Sequence of chain 5.F:
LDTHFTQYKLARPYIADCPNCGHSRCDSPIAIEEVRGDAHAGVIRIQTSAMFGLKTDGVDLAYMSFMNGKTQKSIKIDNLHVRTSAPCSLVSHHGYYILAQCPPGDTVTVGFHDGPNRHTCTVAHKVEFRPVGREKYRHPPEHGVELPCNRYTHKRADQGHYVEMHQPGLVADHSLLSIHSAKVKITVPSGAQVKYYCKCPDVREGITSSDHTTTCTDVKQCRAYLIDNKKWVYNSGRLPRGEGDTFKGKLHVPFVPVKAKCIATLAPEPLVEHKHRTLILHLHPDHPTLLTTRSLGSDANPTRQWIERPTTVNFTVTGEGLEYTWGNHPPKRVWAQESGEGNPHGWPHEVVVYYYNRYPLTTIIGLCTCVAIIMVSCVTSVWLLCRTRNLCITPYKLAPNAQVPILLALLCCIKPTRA

This protein binds this small molecule.
Small molecule (SMILES): O=C(O)[C@@H]1O[C@H](O[C@H]2[C@@H](OS(=O)(=O)O)O[C@@H](O)[C@H](NS(=O)(=O)O)[C@H]2O)[C@@H](OS(=O)(=O)O)[C@H](O)[C@@H]1O

Sequence of chain 5.H:
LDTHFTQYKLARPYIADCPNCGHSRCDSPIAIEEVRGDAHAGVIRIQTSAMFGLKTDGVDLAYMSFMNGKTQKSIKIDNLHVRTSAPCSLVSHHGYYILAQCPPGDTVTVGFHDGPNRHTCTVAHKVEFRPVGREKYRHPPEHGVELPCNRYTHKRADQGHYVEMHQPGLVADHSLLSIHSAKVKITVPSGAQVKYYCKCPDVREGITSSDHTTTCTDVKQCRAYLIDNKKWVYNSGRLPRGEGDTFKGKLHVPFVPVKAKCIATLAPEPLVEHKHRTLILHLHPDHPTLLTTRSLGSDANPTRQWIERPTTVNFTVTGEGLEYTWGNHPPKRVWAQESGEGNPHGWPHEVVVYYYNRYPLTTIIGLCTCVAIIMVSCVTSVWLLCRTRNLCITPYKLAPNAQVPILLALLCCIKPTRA

Sequence of chain 5.D:
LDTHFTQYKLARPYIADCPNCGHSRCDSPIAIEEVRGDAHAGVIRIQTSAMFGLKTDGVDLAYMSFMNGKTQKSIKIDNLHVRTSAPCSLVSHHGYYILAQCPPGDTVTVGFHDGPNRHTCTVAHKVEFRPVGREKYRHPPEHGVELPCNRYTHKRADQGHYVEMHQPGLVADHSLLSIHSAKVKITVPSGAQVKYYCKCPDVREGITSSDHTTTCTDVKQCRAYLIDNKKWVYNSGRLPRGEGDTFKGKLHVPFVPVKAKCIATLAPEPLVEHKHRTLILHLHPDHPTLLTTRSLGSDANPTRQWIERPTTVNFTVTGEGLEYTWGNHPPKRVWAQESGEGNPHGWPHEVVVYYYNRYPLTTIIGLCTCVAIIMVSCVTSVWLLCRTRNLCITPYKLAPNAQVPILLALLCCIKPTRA

Binding-site contacts:
Ligand atom OAH contacts residue ASN80 of chain 5.D at 3.2 Å (h-bond).
Ligand atom OBA contacts residue HIS82 of chain 5.D at 4.3 Å.
Ligand atom C5 contacts residue HIS82 of chain 5.H at 4.0 Å.
Ligand atom SBG contacts residue HIS82 of chain 5.F at 4.0 Å.
Ligand atom OAH contacts residue HIS82 of chain 5.D at 3.1 Å (h-bond).
Ligand atom OBC contacts residue HIS114 of chain 5.D at 4.1 Å.
Ligand atom OBF contacts residue HIS82 of chain 5.F at 3.9 Å.
Ligand atom O4 contacts residue HIS114 of chain 5.D at 3.6 Å.
Ligand atom O3 contacts residue HIS114 of chain 5.D at 3.3 Å (h-bond).
Ligand atom SBG contacts residue HIS114 of chain 5.F at 3.5 Å (h-bond).
Ligand atom N2 contacts residue HIS114 of chain 5.H at 4.1 Å.
Ligand atom OBI contacts residue HIS82 of chain 5.F at 2.9 Å.
Ligand atom SBB contacts residue HIS82 of chain 5.F at 3.5 Å (h-bond).
Ligand atom OBE contacts residue HIS82 of chain 5.F at 2.9 Å (h-bond).
Ligand atom SAG contacts residue HIS114 of chain 5.H at 4.1 Å.
Ligand atom OBH contacts residue HIS114 of chain 5.F at 3.1 Å (h-bond).
Ligand atom OBF contacts residue HIS114 of chain 5.F at 3.9 Å.
Ligand atom C3 contacts residue HIS82 of chain 5.D at 4.3 Å.
Ligand atom O5 contacts residue HIS82 of chain 5.H at 3.2 Å (h-bond).
Ligand atom OAF contacts residue HIS82 of chain 5.D at 3.2 Å (h-bond).
Ligand atom O4 contacts residue ASN80 of chain 5.D at 3.1 Å (h-bond).
Ligand atom OBI contacts residue HIS114 of chain 5.F at 3.0 Å (h-bond).
Ligand atom O3 contacts residue HIS82 of chain 5.D at 3.9 Å.
Ligand atom SBB contacts residue HIS114 of chain 5.D at 4.2 Å.
Ligand atom O1 contacts residue HIS82 of chain 5.H at 3.6 Å.
Ligand atom OBC contacts residue HIS82 of chain 5.F at 3.2 Å (h-bond).
Ligand atom C1 contacts residue HIS114 of chain 5.H at 3.5 Å.
Ligand atom OAB contacts residue ARG119 of chain 5.H at 3.5 Å.
Ligand atom C2 contacts residue HIS82 of chain 5.D at 4.2 Å.
Ligand atom C1 contacts residue HIS82 of chain 5.H at 3.7 Å.
Ligand atom C4 contacts residue ASN80 of chain 5.D at 4.0 Å.
Ligand atom O1 contacts residue HIS114 of chain 5.H at 2.8 Å (h-bond).
Ligand atom OAB contacts residue HIS114 of chain 5.H at 3.3 Å.
Ligand atom SAG contacts residue ASN80 of chain 5.D at 4.3 Å.
Ligand atom O6B contacts residue ASN80 of chain 5.D at 3.0 Å (h-bond).
Ligand atom O2 contacts residue HIS82 of chain 5.F at 4.0 Å.
Ligand atom OAF contacts residue HIS114 of chain 5.H at 4.1 Å.
Ligand atom SAG contacts residue HIS82 of chain 5.D at 3.7 Å.
Ligand atom C6 contacts residue ASN80 of chain 5.D at 3.8 Å.
Ligand atom OBA contacts residue HIS114 of chain 5.D at 3.0 Å (h-bond).